This small molecule binds to this protein.
Small molecule (SMILES): CC(C)CC(=O)N[C@@H](Cc1ccc(O)cc1)C(=O)N[C@H](CO)Cc1ccc(O)cc1

Binding-site contacts:
Ligand atom N contacts residue SER285 of chain 1.A at 2.8 Å (h-bond).
Ligand atom O contacts residue SER285 of chain 1.A at 2.2 Å (h-bond).
Ligand atom OH contacts residue TRP134 of chain 1.A at 3.3 Å (h-bond).
Ligand atom CE2 contacts residue ARG177 of chain 1.A at 3.0 Å.
Ligand atom O contacts residue ARG177 of chain 1.A at 3.2 Å (salt-bridge).
Ligand atom OH contacts residue SER188 of chain 1.A at 2.6 Å (h-bond).
Ligand atom CE1 contacts residue LEU132 of chain 1.A at 3.5 Å (hydrophobic).
Ligand atom OH contacts residue GLY133 of chain 1.A at 3.1 Å.
Ligand atom C contacts residue ASP168 of chain 1.A at 3.3 Å.
Ligand atom CA contacts residue GLY133 of chain 1.A at 3.6 Å.
Ligand atom CB contacts residue GLU78 of chain 1.A at 3.5 Å.
Ligand atom OH contacts residue ASP72 of chain 1.A at 3.0 Å (salt-bridge).
Ligand atom OH contacts residue GLY75 of chain 1.A at 3.5 Å.
Ligand atom CE1 contacts residue GLY133 of chain 1.A at 3.3 Å.
Ligand atom O contacts residue THR284 of chain 1.A at 3.6 Å (h-bond).
Ligand atom CB contacts residue GLY133 of chain 1.A at 3.5 Å.
Ligand atom CG2 contacts residue ILE33 of chain 1.A at 3.5 Å (hydrophobic).
Ligand atom O contacts residue GLY283 of chain 1.A at 3.5 Å.
Ligand atom CZ contacts residue GLY133 of chain 1.A at 3.4 Å.
Ligand atom O contacts residue LEU132 of chain 1.A at 3.2 Å.
Ligand atom CD1 contacts residue LEU132 of chain 1.A at 3.5 Å (hydrophobic).
Ligand atom CB contacts residue SER285 of chain 1.A at 2.7 Å.
Ligand atom N contacts residue SER131 of chain 1.A at 3.0 Å (h-bond).
Ligand atom O contacts residue GLY133 of chain 1.A at 3.0 Å (h-bond).
Ligand atom CE1 contacts residue TRP79 of chain 1.A at 3.5 Å (hydrophobic).
Ligand atom CA contacts residue ARG177 of chain 1.A at 3.4 Å.
Ligand atom CD2 contacts residue ARG177 of chain 1.A at 3.4 Å.
Ligand atom C contacts residue GLU78 of chain 1.A at 3.6 Å.
Ligand atom O contacts residue ASP168 of chain 1.A at 2.6 Å (salt-bridge).
Ligand atom N contacts residue ARG177 of chain 1.A at 3.6 Å (salt-bridge).
Ligand atom CA contacts residue SER285 of chain 1.A at 2.3 Å.
Ligand atom CE1 contacts residue SER188 of chain 1.A at 3.2 Å.
Ligand atom CE2 contacts residue GLY75 of chain 1.A at 3.5 Å.
Ligand atom CZ contacts residue SER188 of chain 1.A at 3.4 Å.
Ligand atom O contacts residue ARG177 of chain 1.A at 3.2 Å (salt-bridge).
Ligand atom OH contacts residue GLU173 of chain 1.A at 3.1 Å (salt-bridge).
Ligand atom C contacts residue ARG177 of chain 1.A at 3.1 Å.
Ligand atom CE2 contacts residue GLU169 of chain 1.A at 3.2 Å.
Ligand atom CA contacts residue ASP168 of chain 1.A at 3.4 Å.
Ligand atom C contacts residue SER285 of chain 1.A at 1.4 Å.

Sequence of chain 1.A:
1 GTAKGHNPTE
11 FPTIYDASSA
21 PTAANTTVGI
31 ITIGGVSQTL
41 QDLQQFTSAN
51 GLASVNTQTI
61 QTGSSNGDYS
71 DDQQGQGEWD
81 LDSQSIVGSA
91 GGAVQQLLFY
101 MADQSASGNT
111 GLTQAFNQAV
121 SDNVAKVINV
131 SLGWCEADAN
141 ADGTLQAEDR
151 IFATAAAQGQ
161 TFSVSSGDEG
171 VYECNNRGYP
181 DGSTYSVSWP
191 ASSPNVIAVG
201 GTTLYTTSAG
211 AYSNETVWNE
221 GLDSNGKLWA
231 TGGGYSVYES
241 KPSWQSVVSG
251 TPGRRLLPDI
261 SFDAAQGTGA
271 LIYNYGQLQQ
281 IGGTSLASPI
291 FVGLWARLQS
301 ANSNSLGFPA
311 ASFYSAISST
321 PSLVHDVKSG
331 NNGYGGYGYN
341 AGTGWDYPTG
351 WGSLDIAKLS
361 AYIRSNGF